Sequence of chain 1.B:
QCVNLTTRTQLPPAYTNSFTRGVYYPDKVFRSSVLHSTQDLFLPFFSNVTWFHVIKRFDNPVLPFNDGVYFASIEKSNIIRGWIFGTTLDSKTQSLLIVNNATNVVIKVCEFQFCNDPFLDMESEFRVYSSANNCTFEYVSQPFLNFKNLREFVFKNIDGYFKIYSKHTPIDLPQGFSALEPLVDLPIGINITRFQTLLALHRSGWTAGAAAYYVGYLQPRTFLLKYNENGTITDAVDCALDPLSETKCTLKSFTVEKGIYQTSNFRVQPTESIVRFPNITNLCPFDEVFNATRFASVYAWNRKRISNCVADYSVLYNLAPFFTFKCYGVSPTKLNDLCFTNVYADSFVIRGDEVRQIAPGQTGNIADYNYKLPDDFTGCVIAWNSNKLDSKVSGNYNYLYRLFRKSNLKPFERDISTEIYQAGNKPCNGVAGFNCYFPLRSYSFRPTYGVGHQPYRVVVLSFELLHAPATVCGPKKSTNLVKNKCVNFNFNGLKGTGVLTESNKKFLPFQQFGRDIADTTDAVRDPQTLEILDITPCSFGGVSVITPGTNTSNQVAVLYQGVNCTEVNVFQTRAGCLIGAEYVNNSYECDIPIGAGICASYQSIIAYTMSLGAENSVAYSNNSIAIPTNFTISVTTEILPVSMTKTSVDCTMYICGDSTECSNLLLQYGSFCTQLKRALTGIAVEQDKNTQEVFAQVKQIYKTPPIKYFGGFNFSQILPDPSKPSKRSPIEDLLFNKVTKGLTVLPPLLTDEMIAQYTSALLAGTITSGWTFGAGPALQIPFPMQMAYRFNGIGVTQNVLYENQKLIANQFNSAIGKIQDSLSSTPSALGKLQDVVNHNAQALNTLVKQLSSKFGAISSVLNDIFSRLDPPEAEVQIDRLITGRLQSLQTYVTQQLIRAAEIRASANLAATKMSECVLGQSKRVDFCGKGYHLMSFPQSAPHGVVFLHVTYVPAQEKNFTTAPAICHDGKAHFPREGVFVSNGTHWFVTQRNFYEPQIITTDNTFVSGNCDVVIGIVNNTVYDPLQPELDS

The small molecule below binds the protein below.
Small molecule (SMILES): CC(=O)N[C@@H]1[C@@H](O)[C@H](O)[C@@H](CO)O[C@H]1O

Binding-site contacts:
Ligand atom C7 contacts residue ASN340 of chain 1.B at 3.2 Å.
Ligand atom C7 contacts residue PHE339 of chain 1.B at 4.2 Å (hydrophobic).
Ligand atom O7 contacts residue PHE339 of chain 1.B at 4.1 Å.
Ligand atom C8 contacts residue ASN340 of chain 1.B at 4.0 Å.
Ligand atom O5 contacts residue ASN340 of chain 1.B at 2.4 Å (h-bond).
Ligand atom C8 contacts residue PHE335 of chain 1.B at 3.4 Å (hydrophobic).
Ligand atom C8 contacts residue LEU365 of chain 1.B at 4.3 Å (hydrophobic).
Ligand atom O7 contacts residue ASN340 of chain 1.B at 3.1 Å (h-bond).
Ligand atom C8 contacts residue PHE339 of chain 1.B at 3.8 Å (hydrophobic).
Ligand atom O7 contacts residue VAL364 of chain 1.B at 4.3 Å.
Ligand atom C1 contacts residue ASP336 of chain 1.B at 4.2 Å.
Ligand atom C3 contacts residue ASN340 of chain 1.B at 3.8 Å.
Ligand atom C2 contacts residue ASN340 of chain 1.B at 2.5 Å.
Ligand atom O3 contacts residue VAL364 of chain 1.B at 3.4 Å.
Ligand atom C3 contacts residue VAL364 of chain 1.B at 4.2 Å (hydrophobic).
Ligand atom C2 contacts residue ASP336 of chain 1.B at 3.6 Å.
Ligand atom C5 contacts residue ASN340 of chain 1.B at 3.7 Å.
Ligand atom C1 contacts residue ASN340 of chain 1.B at 1.4 Å.
Ligand atom C8 contacts residue ASP336 of chain 1.B at 3.8 Å.
Ligand atom O4 contacts residue LEU368 of chain 1.B at 3.7 Å.
Ligand atom C7 contacts residue VAL364 of chain 1.B at 4.3 Å (hydrophobic).
Ligand atom N2 contacts residue ASP336 of chain 1.B at 3.3 Å (salt-bridge).
Ligand atom C7 contacts residue ASP336 of chain 1.B at 4.4 Å.
Ligand atom O7 contacts residue PHE371 of chain 1.B at 3.8 Å.
Ligand atom C4 contacts residue ASN340 of chain 1.B at 4.2 Å.
Ligand atom N2 contacts residue ASN340 of chain 1.B at 2.9 Å (h-bond).